Sequence of chain 1.B:
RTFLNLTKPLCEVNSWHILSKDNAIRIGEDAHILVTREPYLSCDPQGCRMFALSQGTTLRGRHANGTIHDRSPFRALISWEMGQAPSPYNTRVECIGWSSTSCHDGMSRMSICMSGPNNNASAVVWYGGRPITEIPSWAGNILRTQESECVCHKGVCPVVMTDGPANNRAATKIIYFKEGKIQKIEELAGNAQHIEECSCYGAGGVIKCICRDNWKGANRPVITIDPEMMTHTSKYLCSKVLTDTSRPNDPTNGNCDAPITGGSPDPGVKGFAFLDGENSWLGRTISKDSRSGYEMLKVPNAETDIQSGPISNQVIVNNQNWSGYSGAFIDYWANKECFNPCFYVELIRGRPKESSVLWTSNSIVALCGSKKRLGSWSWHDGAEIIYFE

The small molecule below binds the protein below.
Small molecule (SMILES): CC(=O)N[C@@H]1[C@@H](O)[C@H](O)[C@@H](CO)O[C@H]1O

Binding-site contacts:
Ligand atom C5 contacts residue ASN5 of chain 1.B at 3.7 Å.
Ligand atom O5 contacts residue ASN5 of chain 1.B at 2.4 Å (h-bond).
Ligand atom O7 contacts residue ASN5 of chain 1.B at 3.8 Å.
Ligand atom C4 contacts residue ASN5 of chain 1.B at 4.2 Å.
Ligand atom C6 contacts residue LYS154 of chain 1.B at 3.9 Å.
Ligand atom C5 contacts residue LYS154 of chain 1.B at 4.5 Å.
Ligand atom C2 contacts residue ASN5 of chain 1.B at 2.4 Å.
Ligand atom C8 contacts residue THR2 of chain 1.B at 3.3 Å.
Ligand atom C8 contacts residue ASN5 of chain 1.B at 4.5 Å.
Ligand atom O6 contacts residue LYS154 of chain 1.B at 3.9 Å.
Ligand atom C1 contacts residue ASN5 of chain 1.B at 1.4 Å.
Ligand atom O5 contacts residue LYS154 of chain 1.B at 3.7 Å.
Ligand atom C7 contacts residue THR2 of chain 1.B at 4.4 Å.
Ligand atom C7 contacts residue ASN5 of chain 1.B at 3.5 Å.
Ligand atom N2 contacts residue PHE3 of chain 1.B at 4.4 Å.
Ligand atom C8 contacts residue PHE3 of chain 1.B at 4.2 Å (hydrophobic).
Ligand atom N2 contacts residue ASN5 of chain 1.B at 3.0 Å (h-bond).
Ligand atom N2 contacts residue THR2 of chain 1.B at 4.1 Å.
Ligand atom C3 contacts residue ASN5 of chain 1.B at 3.8 Å.